Sequence of chain 1.B:
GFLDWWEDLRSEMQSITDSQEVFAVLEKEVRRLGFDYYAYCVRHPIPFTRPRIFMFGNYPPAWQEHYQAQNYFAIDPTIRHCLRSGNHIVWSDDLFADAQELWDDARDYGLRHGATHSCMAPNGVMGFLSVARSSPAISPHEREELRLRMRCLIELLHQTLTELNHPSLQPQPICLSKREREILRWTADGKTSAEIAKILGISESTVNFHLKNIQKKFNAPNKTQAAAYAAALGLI

A small-molecule ligand and the protein it binds are described below.
Small molecule (SMILES): CCCC(=O)N[C@H]1CCOC1=O

Binding-site contacts:
Ligand atom C2 contacts residue TYR64 of chain 1.B at 4.1 Å (hydrophobic).
Ligand atom OAP contacts residue ALA111 of chain 1.B at 3.3 Å.
Ligand atom C1 contacts residue TRP96 of chain 1.B at 3.6 Å (hydrophobic).
Ligand atom O9 contacts residue THR83 of chain 1.B at 4.4 Å.
Ligand atom C13 contacts residue ILE84 of chain 1.B at 3.3 Å (hydrophobic).
Ligand atom C8 contacts residue SER135 of chain 1.B at 3.8 Å.
Ligand atom C5 contacts residue TRP96 of chain 1.B at 3.7 Å (hydrophobic).
Ligand atom C10 contacts residue ASP81 of chain 1.B at 4.0 Å.
Ligand atom C1 contacts residue THR83 of chain 1.B at 4.1 Å.
Ligand atom C8 contacts residue THR83 of chain 1.B at 3.5 Å.
Ligand atom O6 contacts residue TRP68 of chain 1.B at 3.5 Å (h-bond).
Ligand atom OAP contacts residue LEU116 of chain 1.B at 4.1 Å.
Ligand atom O9 contacts residue TRP96 of chain 1.B at 3.3 Å.
Ligand atom C13 contacts residue SER135 of chain 1.B at 3.1 Å.
Ligand atom C10 contacts residue TYR72 of chain 1.B at 3.7 Å (hydrophobic).
Ligand atom C13 contacts residue THR83 of chain 1.B at 3.4 Å.
Ligand atom C5 contacts residue PHE101 of chain 1.B at 4.2 Å (hydrophobic).
Ligand atom N7 contacts residue TRP96 of chain 1.B at 4.1 Å.
Ligand atom C8 contacts residue TRP96 of chain 1.B at 4.1 Å (hydrophobic).
Ligand atom C5 contacts residue THR83 of chain 1.B at 3.6 Å.
Ligand atom C8 contacts residue TYR64 of chain 1.B at 3.8 Å (hydrophobic).
Ligand atom C13 contacts residue THR121 of chain 1.B at 3.2 Å.
Ligand atom N7 contacts residue TYR64 of chain 1.B at 4.2 Å.
Ligand atom C4 contacts residue TRP96 of chain 1.B at 4.0 Å (hydrophobic).
Ligand atom OAP contacts residue TRP68 of chain 1.B at 3.8 Å.
Ligand atom C1 contacts residue TYR64 of chain 1.B at 3.8 Å (hydrophobic).
Ligand atom C10 contacts residue THR83 of chain 1.B at 3.2 Å.
Ligand atom C2 contacts residue TRP68 of chain 1.B at 4.2 Å (hydrophobic).
Ligand atom O9 contacts residue SER135 of chain 1.B at 2.9 Å (h-bond).
Ligand atom C11 contacts residue THR83 of chain 1.B at 3.8 Å.
Ligand atom O9 contacts residue TYR64 of chain 1.B at 3.0 Å (h-bond).
Ligand atom O6 contacts residue TYR64 of chain 1.B at 3.7 Å.
Ligand atom O6 contacts residue TYR72 of chain 1.B at 4.4 Å.
Ligand atom C11 contacts residue ILE84 of chain 1.B at 3.6 Å (hydrophobic).
Ligand atom C10 contacts residue SER135 of chain 1.B at 4.2 Å.
Ligand atom N7 contacts residue THR83 of chain 1.B at 3.2 Å (h-bond).
Ligand atom C4 contacts residue TRP108 of chain 1.B at 4.3 Å (hydrophobic).
Ligand atom C4 contacts residue ALA111 of chain 1.B at 3.4 Å (hydrophobic).
Ligand atom C10 contacts residue ILE84 of chain 1.B at 4.3 Å (hydrophobic).
Ligand atom C11 contacts residue SER135 of chain 1.B at 3.5 Å.